Sequence of chain 1.A:
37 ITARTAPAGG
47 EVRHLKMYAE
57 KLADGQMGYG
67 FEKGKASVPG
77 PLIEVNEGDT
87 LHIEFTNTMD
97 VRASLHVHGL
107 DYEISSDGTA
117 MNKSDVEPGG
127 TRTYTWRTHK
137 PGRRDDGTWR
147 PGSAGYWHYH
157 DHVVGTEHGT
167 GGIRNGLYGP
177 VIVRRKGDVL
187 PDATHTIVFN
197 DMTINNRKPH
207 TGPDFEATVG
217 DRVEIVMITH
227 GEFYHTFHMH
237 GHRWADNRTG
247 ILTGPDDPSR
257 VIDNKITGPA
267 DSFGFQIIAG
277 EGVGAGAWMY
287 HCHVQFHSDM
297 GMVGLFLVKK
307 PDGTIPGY

Binding-site contacts:
Ligand atom N contacts residue ASN82 of chain 1.A at 2.9 Å (h-bond).
Ligand atom N contacts residue LEU186 of chain 1.A at 3.6 Å.
Ligand atom OXT contacts residue ASN82 of chain 1.A at 2.8 Å (h-bond).
Ligand atom C contacts residue PRO43 of chain 1.A at 3.8 Å (hydrophobic).
Ligand atom N contacts residue PRO43 of chain 1.A at 4.2 Å.
Ligand atom N contacts residue ALA42 of chain 1.A at 3.8 Å.
Ligand atom O contacts residue PRO43 of chain 1.A at 3.9 Å.
Ligand atom N contacts residue ARG180 of chain 1.A at 3.5 Å.
Ligand atom N contacts residue GLU80 of chain 1.A at 3.4 Å (salt-bridge).
Ligand atom CA contacts residue LEU186 of chain 1.A at 4.4 Å (hydrophobic).
Ligand atom O contacts residue LEU186 of chain 1.A at 4.4 Å.
Ligand atom C contacts residue ASN82 of chain 1.A at 3.7 Å.
Ligand atom OXT contacts residue PRO43 of chain 1.A at 3.4 Å.
Ligand atom CA contacts residue GLU80 of chain 1.A at 3.2 Å.
Ligand atom CA contacts residue ASN82 of chain 1.A at 3.6 Å.

This small molecule binds to this protein.
Small molecule (SMILES): NCC(=O)O